This protein binds this small molecule.
Small molecule (SMILES): NCC(=O)O

Sequence of chain 1.C:
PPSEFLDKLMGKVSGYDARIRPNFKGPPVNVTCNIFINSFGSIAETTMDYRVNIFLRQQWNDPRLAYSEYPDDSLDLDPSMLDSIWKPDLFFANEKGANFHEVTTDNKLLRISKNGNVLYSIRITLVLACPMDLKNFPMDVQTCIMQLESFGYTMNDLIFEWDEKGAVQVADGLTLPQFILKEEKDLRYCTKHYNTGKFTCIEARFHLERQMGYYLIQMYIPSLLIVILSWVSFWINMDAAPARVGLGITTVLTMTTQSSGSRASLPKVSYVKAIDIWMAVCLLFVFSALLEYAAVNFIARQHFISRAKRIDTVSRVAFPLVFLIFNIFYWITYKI

Sequence of chain 1.B:
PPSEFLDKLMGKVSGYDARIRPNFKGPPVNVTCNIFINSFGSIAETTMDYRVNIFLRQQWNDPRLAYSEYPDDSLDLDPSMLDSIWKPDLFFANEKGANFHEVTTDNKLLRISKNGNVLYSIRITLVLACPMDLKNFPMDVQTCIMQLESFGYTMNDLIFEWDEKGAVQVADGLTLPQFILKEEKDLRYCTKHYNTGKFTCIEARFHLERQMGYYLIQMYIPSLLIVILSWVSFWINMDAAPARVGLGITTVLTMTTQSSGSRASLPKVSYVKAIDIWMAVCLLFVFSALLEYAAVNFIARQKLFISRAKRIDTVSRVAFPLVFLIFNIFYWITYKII

Binding-site contacts:
Ligand atom O contacts residue ARG89 of chain 1.C at 4.3 Å.
Ligand atom OXT contacts residue ARG89 of chain 1.C at 4.3 Å.
Ligand atom CA contacts residue PHE183 of chain 1.B at 3.8 Å (hydrophobic).
Ligand atom CA contacts residue PHE87 of chain 1.C at 4.1 Å (hydrophobic).
Ligand atom OXT contacts residue PHE231 of chain 1.B at 4.4 Å.
Ligand atom O contacts residue SER153 of chain 1.C at 2.4 Å (h-bond).
Ligand atom CA contacts residue TYR226 of chain 1.B at 3.8 Å (hydrophobic).
Ligand atom O contacts residue PHE183 of chain 1.B at 3.9 Å.
Ligand atom CA contacts residue PHE231 of chain 1.B at 4.4 Å (hydrophobic).
Ligand atom C contacts residue ARG89 of chain 1.C at 4.5 Å.
Ligand atom N contacts residue PHE231 of chain 1.B at 3.6 Å.
Ligand atom C contacts residue PHE183 of chain 1.B at 4.4 Å (hydrophobic).
Ligand atom N contacts residue PHE183 of chain 1.B at 2.4 Å (h-bond).
Ligand atom C contacts residue SER153 of chain 1.C at 3.5 Å.
Ligand atom O contacts residue PHE87 of chain 1.C at 4.1 Å.
Ligand atom C contacts residue THR228 of chain 1.B at 4.1 Å.
Ligand atom N contacts residue TYR226 of chain 1.B at 4.2 Å.
Ligand atom OXT contacts residue LEU141 of chain 1.C at 4.3 Å.
Ligand atom OXT contacts residue THR228 of chain 1.B at 3.0 Å (h-bond).
Ligand atom OXT contacts residue SER153 of chain 1.C at 4.0 Å.